Sequence of chain 34.O:
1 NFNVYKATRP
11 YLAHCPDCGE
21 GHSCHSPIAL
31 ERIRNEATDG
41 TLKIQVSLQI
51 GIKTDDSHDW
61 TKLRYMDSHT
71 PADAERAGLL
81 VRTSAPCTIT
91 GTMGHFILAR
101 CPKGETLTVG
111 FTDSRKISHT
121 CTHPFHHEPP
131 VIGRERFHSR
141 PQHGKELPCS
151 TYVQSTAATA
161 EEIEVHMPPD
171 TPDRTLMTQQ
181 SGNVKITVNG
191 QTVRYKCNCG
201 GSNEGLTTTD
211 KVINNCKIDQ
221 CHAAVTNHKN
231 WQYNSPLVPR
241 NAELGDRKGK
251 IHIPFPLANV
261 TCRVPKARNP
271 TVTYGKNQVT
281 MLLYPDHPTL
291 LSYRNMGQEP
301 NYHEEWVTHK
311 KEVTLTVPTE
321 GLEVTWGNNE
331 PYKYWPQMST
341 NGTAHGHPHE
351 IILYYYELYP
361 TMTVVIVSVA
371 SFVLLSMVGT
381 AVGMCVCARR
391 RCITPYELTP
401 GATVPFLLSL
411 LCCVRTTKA

Sequence of chain 34.N:
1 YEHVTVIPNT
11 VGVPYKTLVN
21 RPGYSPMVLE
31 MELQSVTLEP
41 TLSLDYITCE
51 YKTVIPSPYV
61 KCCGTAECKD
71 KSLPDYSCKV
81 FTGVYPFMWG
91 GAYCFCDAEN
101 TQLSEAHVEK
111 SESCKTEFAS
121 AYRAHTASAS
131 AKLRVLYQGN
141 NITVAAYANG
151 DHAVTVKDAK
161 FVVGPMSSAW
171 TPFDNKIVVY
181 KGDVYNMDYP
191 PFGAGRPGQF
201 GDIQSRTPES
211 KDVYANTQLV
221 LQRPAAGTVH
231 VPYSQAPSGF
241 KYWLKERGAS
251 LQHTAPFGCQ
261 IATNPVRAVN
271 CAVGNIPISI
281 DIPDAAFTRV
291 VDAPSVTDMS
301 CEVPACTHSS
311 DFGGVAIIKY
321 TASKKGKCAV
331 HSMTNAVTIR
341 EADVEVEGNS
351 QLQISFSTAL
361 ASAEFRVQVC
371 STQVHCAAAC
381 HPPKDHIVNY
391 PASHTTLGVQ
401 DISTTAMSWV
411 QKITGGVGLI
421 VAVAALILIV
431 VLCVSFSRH

Binding-site contacts:
Ligand atom C6 contacts residue LYS181 of chain 34.N at 3.4 Å.
Ligand atom O7 contacts residue ASN259 of chain 34.O at 3.2 Å (h-bond).
Ligand atom C8 contacts residue THR116 of chain 34.N at 4.3 Å.
Ligand atom C1 contacts residue ASN259 of chain 34.O at 1.4 Å.
Ligand atom O4 contacts residue LYS181 of chain 34.N at 2.7 Å (salt-bridge).
Ligand atom O4 contacts residue PHE118 of chain 34.N at 4.1 Å.
Ligand atom C8 contacts residue LEU257 of chain 34.O at 4.1 Å (hydrophobic).
Ligand atom C5 contacts residue LYS181 of chain 34.N at 3.4 Å.
Ligand atom O3 contacts residue LYS115 of chain 34.N at 3.6 Å (salt-bridge).
Ligand atom C3 contacts residue LYS115 of chain 34.N at 4.3 Å.
Ligand atom C8 contacts residue ASN259 of chain 34.O at 4.2 Å.
Ligand atom C8 contacts residue ALA258 of chain 34.O at 3.7 Å (hydrophobic).
Ligand atom N2 contacts residue ASN259 of chain 34.O at 2.8 Å (h-bond).
Ligand atom C4 contacts residue ASN259 of chain 34.O at 4.2 Å.
Ligand atom N2 contacts residue THR116 of chain 34.N at 4.1 Å.
Ligand atom C5 contacts residue ASN259 of chain 34.O at 3.6 Å.
Ligand atom C2 contacts residue ASN259 of chain 34.O at 2.4 Å.
Ligand atom O5 contacts residue ASN259 of chain 34.O at 2.3 Å (h-bond).
Ligand atom O6 contacts residue LYS181 of chain 34.N at 3.4 Å (salt-bridge).
Ligand atom C4 contacts residue LYS181 of chain 34.N at 3.6 Å.
Ligand atom C3 contacts residue ASN259 of chain 34.O at 3.7 Å.
Ligand atom C7 contacts residue ASN259 of chain 34.O at 3.2 Å.

A protein and the small-molecule ligand that binds it are described below.
Small molecule (SMILES): CC(=O)N[C@@H]1[C@@H](O)[C@H](O)[C@@H](CO)O[C@H]1O